Binding-site contacts:
Ligand atom C10 contacts residue TRP227 of chain 1.A at 3.5 Å (hydrophobic).
Ligand atom C22 contacts residue PHE306 of chain 1.A at 3.7 Å (hydrophobic).
Ligand atom C24 contacts residue PRO318 of chain 1.A at 3.8 Å (hydrophobic).
Ligand atom C1 contacts residue TRP227 of chain 1.A at 3.6 Å (hydrophobic).
Ligand atom C16 contacts residue NAP1 of chain 1.D at 3.4 Å.
Ligand atom C16 contacts residue TYR216 of chain 1.A at 3.6 Å (hydrophobic).
Ligand atom C15 contacts residue ACT1 of chain 1.B at 3.8 Å.
Ligand atom C7 contacts residue ACT1 of chain 1.B at 3.4 Å.
Ligand atom C11 contacts residue TRP86 of chain 1.A at 3.9 Å (hydrophobic).
Ligand atom O26 contacts residue MET120 of chain 1.A at 3.6 Å.
Ligand atom C15 contacts residue PHE306 of chain 1.A at 3.8 Å (hydrophobic).
Ligand atom C20 contacts residue MET120 of chain 1.A at 3.6 Å (hydrophobic).
Ligand atom C3 contacts residue TRP227 of chain 1.A at 3.8 Å (hydrophobic).
Ligand atom C4 contacts residue TRP227 of chain 1.A at 3.5 Å (hydrophobic).
Ligand atom N28 contacts residue SER129 of chain 1.A at 3.0 Å (h-bond).
Ligand atom C20 contacts residue SER118 of chain 1.A at 3.7 Å.
Ligand atom C20 contacts residue ASN167 of chain 1.A at 3.6 Å.
Ligand atom C23 contacts residue PHE311 of chain 1.A at 3.6 Å (hydrophobic).
Ligand atom O19 contacts residue ASN167 of chain 1.A at 3.6 Å (h-bond).
Ligand atom C25 contacts residue PRO318 of chain 1.A at 3.8 Å (hydrophobic).
Ligand atom C5 contacts residue TRP227 of chain 1.A at 3.4 Å (hydrophobic).
Ligand atom C2 contacts residue SER129 of chain 1.A at 3.1 Å.
Ligand atom C24 contacts residue MET120 of chain 1.A at 3.5 Å (hydrophobic).
Ligand atom C6 contacts residue ACT1 of chain 1.B at 3.7 Å.
Ligand atom C7 contacts residue TRP227 of chain 1.A at 3.6 Å (hydrophobic).
Ligand atom C24 contacts residue TYR317 of chain 1.A at 3.7 Å (hydrophobic).
Ligand atom C24 contacts residue PHE311 of chain 1.A at 3.8 Å (hydrophobic).
Ligand atom O29 contacts residue ARG226 of chain 1.A at 3.5 Å (salt-bridge).
Ligand atom C6 contacts residue TRP227 of chain 1.A at 3.5 Å (hydrophobic).
Ligand atom C2 contacts residue TRP227 of chain 1.A at 3.8 Å (hydrophobic).
Ligand atom C7 contacts residue PHE306 of chain 1.A at 3.8 Å (hydrophobic).
Ligand atom O19 contacts residue SER118 of chain 1.A at 3.8 Å.
Ligand atom O26 contacts residue SER118 of chain 1.A at 2.8 Å (h-bond).
Ligand atom C25 contacts residue TYR319 of chain 1.A at 3.5 Å (hydrophobic).
Ligand atom C25 contacts residue ASN167 of chain 1.A at 3.4 Å.
Ligand atom C15 contacts residue NAP1 of chain 1.D at 3.7 Å.
Ligand atom C12 contacts residue PHE311 of chain 1.A at 3.9 Å (hydrophobic).
Ligand atom C27 contacts residue SER129 of chain 1.A at 3.8 Å.
Ligand atom O26 contacts residue ASN167 of chain 1.A at 3.2 Å.
Ligand atom N28 contacts residue LEU128 of chain 1.A at 3.9 Å.

Sequence of chain 1.A:
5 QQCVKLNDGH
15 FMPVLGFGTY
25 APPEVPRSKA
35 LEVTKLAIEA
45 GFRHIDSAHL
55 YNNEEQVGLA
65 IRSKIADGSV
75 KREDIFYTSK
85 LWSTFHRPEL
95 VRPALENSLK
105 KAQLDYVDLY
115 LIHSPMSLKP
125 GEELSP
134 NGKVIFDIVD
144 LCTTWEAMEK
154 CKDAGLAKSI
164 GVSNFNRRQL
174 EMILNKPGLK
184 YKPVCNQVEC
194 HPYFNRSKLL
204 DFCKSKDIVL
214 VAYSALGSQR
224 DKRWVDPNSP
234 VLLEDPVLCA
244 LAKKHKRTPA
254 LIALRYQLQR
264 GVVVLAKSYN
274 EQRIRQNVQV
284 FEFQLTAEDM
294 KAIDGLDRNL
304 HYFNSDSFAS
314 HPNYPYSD

A small-molecule ligand and the protein it binds are described below.
Small molecule (SMILES): CC1(C)CC[C@@]2(CC[C@H]3[C@@H]4CCc5cc(C(N)=O)ccc5[C@H]4CC[C@@]32C)OC1=O